Binding-site contacts:
Ligand atom CAF contacts residue MET163 of chain 1.A at 3.7 Å (hydrophobic).
Ligand atom CAH contacts residue LEU45 of chain 1.A at 3.6 Å (hydrophobic).
Ligand atom CAS contacts residue LEU45 of chain 1.A at 3.9 Å (hydrophobic).
Ligand atom OAB contacts residue VAL66 of chain 1.A at 3.3 Å.
Ligand atom OAB contacts residue VAL116 of chain 1.A at 3.0 Å (h-bond).
Ligand atom CAT contacts residue ASP175 of chain 1.A at 3.5 Å.
Ligand atom CAG contacts residue VAL66 of chain 1.A at 3.5 Å (hydrophobic).
Ligand atom NAN contacts residue VAL116 of chain 1.A at 3.6 Å.
Ligand atom CAV contacts residue ILE174 of chain 1.A at 3.6 Å (hydrophobic).
Ligand atom CAW contacts residue VAL66 of chain 1.A at 3.9 Å (hydrophobic).
Ligand atom OAC contacts residue ASP175 of chain 1.A at 3.1 Å (salt-bridge).
Ligand atom CAR contacts residue LYS68 of chain 1.A at 4.0 Å.
Ligand atom CL2 contacts residue PHE113 of chain 1.A at 3.6 Å.
Ligand atom CAM contacts residue VAL53 of chain 1.A at 3.6 Å (hydrophobic).
Ligand atom OAO contacts residue ARG43 of chain 1.A at 3.6 Å (salt-bridge).
Ligand atom CAM contacts residue ILE174 of chain 1.A at 3.8 Å (hydrophobic).
Ligand atom CAI contacts residue VAL116 of chain 1.A at 3.2 Å (hydrophobic).
Ligand atom CAL contacts residue ILE174 of chain 1.A at 3.6 Å (hydrophobic).
Ligand atom CL1 contacts residue VAL53 of chain 1.A at 3.9 Å.
Ligand atom OAP contacts residue VAL53 of chain 1.A at 3.8 Å.
Ligand atom CAR contacts residue VAL53 of chain 1.A at 4.0 Å (hydrophobic).
Ligand atom CAZ contacts residue VAL66 of chain 1.A at 3.9 Å (hydrophobic).
Ligand atom CAQ contacts residue VAL66 of chain 1.A at 3.4 Å (hydrophobic).
Ligand atom CAT contacts residue LYS68 of chain 1.A at 3.8 Å.
Ligand atom CAJ contacts residue LEU45 of chain 1.A at 3.9 Å (hydrophobic).
Ligand atom CL1 contacts residue LYS68 of chain 1.A at 3.3 Å.
Ligand atom CAY contacts residue ILE174 of chain 1.A at 3.9 Å (hydrophobic).
Ligand atom CBA contacts residue ILE174 of chain 1.A at 3.5 Å (hydrophobic).
Ligand atom CL2 contacts residue ILE95 of chain 1.A at 3.8 Å.
Ligand atom CAX contacts residue ILE174 of chain 1.A at 3.5 Å (hydrophobic).
Ligand atom OAP contacts residue ILE174 of chain 1.A at 3.8 Å.
Ligand atom OAB contacts residue HIS115 of chain 1.A at 3.9 Å.
Ligand atom CAS contacts residue VAL116 of chain 1.A at 3.9 Å (hydrophobic).
Ligand atom CAW contacts residue MET163 of chain 1.A at 3.9 Å (hydrophobic).
Ligand atom CAG contacts residue GLU114 of chain 1.A at 3.3 Å.
Ligand atom CAL contacts residue ILE95 of chain 1.A at 3.7 Å (hydrophobic).
Ligand atom CL1 contacts residue ACT1 of chain 1.F at 3.7 Å.
Ligand atom OAC contacts residue LYS68 of chain 1.A at 2.8 Å (salt-bridge).
Ligand atom CL1 contacts residue ASP175 of chain 1.A at 3.5 Å.
Ligand atom CL2 contacts residue ILE174 of chain 1.A at 3.5 Å.

Sequence of chain 1.A:
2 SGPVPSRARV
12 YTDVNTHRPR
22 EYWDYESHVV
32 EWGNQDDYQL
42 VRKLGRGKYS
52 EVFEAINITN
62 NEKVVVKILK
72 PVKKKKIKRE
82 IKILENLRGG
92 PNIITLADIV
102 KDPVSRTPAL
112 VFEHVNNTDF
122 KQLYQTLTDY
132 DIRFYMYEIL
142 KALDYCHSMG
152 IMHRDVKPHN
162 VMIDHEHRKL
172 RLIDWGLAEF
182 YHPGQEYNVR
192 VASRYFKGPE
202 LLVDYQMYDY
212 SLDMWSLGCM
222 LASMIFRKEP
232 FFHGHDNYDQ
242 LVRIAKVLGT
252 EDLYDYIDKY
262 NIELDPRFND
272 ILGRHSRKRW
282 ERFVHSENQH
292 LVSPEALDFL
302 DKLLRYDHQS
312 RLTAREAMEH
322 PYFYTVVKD

A protein and the small-molecule ligand that binds it are described below.
Small molecule (SMILES): COc1ccc(N/C=C2\C(=O)CCc3c2oc2cc(Cl)c(O)c(Cl)c32)cc1